Sequence of chain 39.A:
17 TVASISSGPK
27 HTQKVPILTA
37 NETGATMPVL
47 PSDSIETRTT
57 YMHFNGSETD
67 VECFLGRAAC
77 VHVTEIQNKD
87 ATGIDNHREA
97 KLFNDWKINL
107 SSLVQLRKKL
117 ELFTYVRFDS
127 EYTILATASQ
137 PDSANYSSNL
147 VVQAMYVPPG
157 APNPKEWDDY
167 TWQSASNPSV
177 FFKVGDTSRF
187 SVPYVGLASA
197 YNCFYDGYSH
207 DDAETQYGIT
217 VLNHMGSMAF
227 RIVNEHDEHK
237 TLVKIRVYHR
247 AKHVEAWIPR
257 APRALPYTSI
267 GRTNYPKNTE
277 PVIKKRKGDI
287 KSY

Binding-site contacts:
Ligand atom CM6 contacts residue VAL188 of chain 39.A at 3.8 Å (hydrophobic).
Ligand atom F3 contacts residue VAL176 of chain 39.A at 3.6 Å.
Ligand atom CM4 contacts residue VAL176 of chain 39.A at 3.8 Å (hydrophobic).
Ligand atom C2C contacts residue ILE104 of chain 39.A at 3.8 Å (hydrophobic).
Ligand atom O1 contacts residue MET221 of chain 39.A at 3.7 Å.
Ligand atom C2A contacts residue TYR152 of chain 39.A at 3.7 Å (hydrophobic).
Ligand atom CM4 contacts residue ALA150 of chain 39.A at 3.6 Å (hydrophobic).
Ligand atom F3 contacts residue TYR152 of chain 39.A at 3.6 Å.
Ligand atom C2A contacts residue PHE186 of chain 39.A at 3.5 Å (hydrophobic).
Ligand atom CM2 contacts residue ILE104 of chain 39.A at 3.6 Å (hydrophobic).
Ligand atom F3 contacts residue PRO174 of chain 39.A at 2.9 Å.
Ligand atom CM2 contacts residue MET224 of chain 39.A at 3.5 Å (hydrophobic).
Ligand atom N1A contacts residue PRO174 of chain 39.A at 3.5 Å.
Ligand atom C3C contacts residue TYR128 of chain 39.A at 3.3 Å (hydrophobic).
Ligand atom O1A contacts residue PRO174 of chain 39.A at 3.5 Å.
Ligand atom C6B contacts residue TYR152 of chain 39.A at 3.6 Å (hydrophobic).
Ligand atom N3A contacts residue TYR152 of chain 39.A at 3.8 Å.
Ligand atom N1A contacts residue ALA24 of chain 39.C at 3.2 Å.
Ligand atom F3 contacts residue SER175 of chain 39.A at 2.8 Å.
Ligand atom C4 contacts residue TYR197 of chain 39.A at 3.4 Å (hydrophobic).
Ligand atom F3 contacts residue ALA150 of chain 39.A at 2.7 Å.
Ligand atom CM6 contacts residue LEU25 of chain 39.C at 3.8 Å (hydrophobic).
Ligand atom CM3 contacts residue ASN219 of chain 39.A at 3.8 Å.
Ligand atom C1C contacts residue TYR128 of chain 39.A at 3.5 Å (hydrophobic).
Ligand atom C3 contacts residue LEU106 of chain 39.A at 3.8 Å (hydrophobic).
Ligand atom C3B contacts residue MET224 of chain 39.A at 3.6 Å (hydrophobic).
Ligand atom F3 contacts residue MET151 of chain 39.A at 3.7 Å.
Ligand atom CM2 contacts residue TYR128 of chain 39.A at 3.4 Å (hydrophobic).
Ligand atom C2C contacts residue TYR128 of chain 39.A at 3.2 Å (hydrophobic).
Ligand atom F1 contacts residue MET224 of chain 39.A at 3.6 Å.
Ligand atom F1 contacts residue ALA150 of chain 39.A at 3.8 Å.
Ligand atom C3A contacts residue PHE186 of chain 39.A at 3.7 Å (hydrophobic).
Ligand atom CM6 contacts residue TYR152 of chain 39.A at 3.4 Å (hydrophobic).
Ligand atom N3A contacts residue PHE186 of chain 39.A at 3.4 Å.
Ligand atom O1A contacts residue ALA24 of chain 39.C at 3.3 Å.
Ligand atom F2 contacts residue VAL176 of chain 39.A at 2.7 Å.
Ligand atom C5B contacts residue TYR152 of chain 39.A at 3.5 Å (hydrophobic).
Ligand atom F1 contacts residue PHE186 of chain 39.A at 3.8 Å.
Ligand atom C1C contacts residue TYR197 of chain 39.A at 3.5 Å (hydrophobic).
Ligand atom C2B contacts residue ILE104 of chain 39.A at 3.8 Å (hydrophobic).

Sequence of chain 39.C:
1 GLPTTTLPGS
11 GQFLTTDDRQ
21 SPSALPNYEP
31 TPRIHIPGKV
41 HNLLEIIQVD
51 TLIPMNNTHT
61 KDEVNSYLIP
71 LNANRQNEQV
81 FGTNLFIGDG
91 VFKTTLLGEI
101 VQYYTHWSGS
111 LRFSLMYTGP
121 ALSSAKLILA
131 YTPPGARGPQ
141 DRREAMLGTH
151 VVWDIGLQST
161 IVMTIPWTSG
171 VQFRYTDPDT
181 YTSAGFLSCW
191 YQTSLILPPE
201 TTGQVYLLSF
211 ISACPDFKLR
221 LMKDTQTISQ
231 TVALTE

Sequence of chain 40.C:
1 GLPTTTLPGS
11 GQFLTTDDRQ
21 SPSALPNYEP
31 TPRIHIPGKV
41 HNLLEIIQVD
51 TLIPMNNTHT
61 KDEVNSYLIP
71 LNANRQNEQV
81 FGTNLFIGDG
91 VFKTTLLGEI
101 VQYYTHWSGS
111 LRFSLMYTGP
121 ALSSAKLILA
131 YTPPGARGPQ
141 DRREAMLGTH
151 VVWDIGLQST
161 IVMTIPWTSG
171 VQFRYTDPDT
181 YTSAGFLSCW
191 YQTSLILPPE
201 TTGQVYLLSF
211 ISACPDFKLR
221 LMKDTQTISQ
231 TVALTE

The small molecule below binds the protein below.
Small molecule (SMILES): Cc1cc(CCCOc2c(C)cc(-c3noc(C(F)(F)F)n3)cc2C)on1